Sequence of chain 1.A:
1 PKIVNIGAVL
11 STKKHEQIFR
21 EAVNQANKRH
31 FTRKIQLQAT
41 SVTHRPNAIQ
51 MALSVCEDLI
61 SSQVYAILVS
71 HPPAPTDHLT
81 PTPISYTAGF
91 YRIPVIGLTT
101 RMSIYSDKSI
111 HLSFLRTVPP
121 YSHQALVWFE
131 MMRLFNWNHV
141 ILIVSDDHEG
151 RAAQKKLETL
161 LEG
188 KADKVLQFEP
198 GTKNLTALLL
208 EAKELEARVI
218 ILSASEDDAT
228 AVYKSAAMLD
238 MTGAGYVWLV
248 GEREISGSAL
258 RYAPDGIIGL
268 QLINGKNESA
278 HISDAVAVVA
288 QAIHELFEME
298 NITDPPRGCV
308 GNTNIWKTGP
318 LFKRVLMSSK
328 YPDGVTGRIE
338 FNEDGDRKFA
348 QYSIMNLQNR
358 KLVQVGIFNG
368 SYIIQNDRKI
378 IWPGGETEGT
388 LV

A small-molecule ligand and the protein it binds are described below.
Small molecule (SMILES): CC(=O)N[C@@H]1[C@@H](O)[C@H](O)[C@@H](CO)O[C@H]1O

Binding-site contacts:
Ligand atom C6 contacts residue SO41 of chain 1.I at 3.5 Å.
Ligand atom O5 contacts residue ASN274 of chain 1.A at 1.9 Å (h-bond).
Ligand atom O7 contacts residue SER276 of chain 1.A at 3.6 Å.
Ligand atom O7 contacts residue ASN274 of chain 1.A at 2.9 Å (h-bond).
Ligand atom C5 contacts residue ASN274 of chain 1.A at 3.3 Å.
Ligand atom C2 contacts residue ASN274 of chain 1.A at 2.7 Å.
Ligand atom C4 contacts residue ASN274 of chain 1.A at 4.0 Å.
Ligand atom C3 contacts residue ASN274 of chain 1.A at 3.9 Å.
Ligand atom C3 contacts residue SO41 of chain 1.I at 4.0 Å.
Ligand atom O5 contacts residue SO41 of chain 1.I at 3.2 Å (h-bond).
Ligand atom C4 contacts residue SO41 of chain 1.I at 3.3 Å.
Ligand atom O6 contacts residue LYS273 of chain 1.A at 4.1 Å.
Ligand atom C2 contacts residue SO41 of chain 1.I at 3.8 Å.
Ligand atom O6 contacts residue ASN274 of chain 1.A at 4.3 Å.
Ligand atom C1 contacts residue SO41 of chain 1.I at 3.9 Å.
Ligand atom C7 contacts residue ASN274 of chain 1.A at 3.6 Å.
Ligand atom N2 contacts residue ASN274 of chain 1.A at 3.5 Å (h-bond).
Ligand atom C1 contacts residue ASN274 of chain 1.A at 1.4 Å.
Ligand atom C6 contacts residue ASN274 of chain 1.A at 4.2 Å.
Ligand atom O6 contacts residue SO41 of chain 1.I at 2.4 Å (h-bond).
Ligand atom C5 contacts residue SO41 of chain 1.I at 3.5 Å.
Ligand atom O4 contacts residue SO41 of chain 1.I at 4.3 Å.